Binding-site contacts:
Ligand atom C1 contacts residue LYS170 of chain 1.E at 4.1 Å.
Ligand atom C4 contacts residue LYS175 of chain 1.E at 3.8 Å.
Ligand atom C1 contacts residue ARG169 of chain 1.E at 3.8 Å.
Ligand atom C2 contacts residue ARG169 of chain 1.E at 3.8 Å.
Ligand atom OH contacts residue HIS173 of chain 1.E at 4.0 Å.
Ligand atom C3 contacts residue HIS173 of chain 1.E at 3.3 Å.
Ligand atom C3 contacts residue LYS175 of chain 1.E at 3.8 Å.
Ligand atom C3 contacts residue ARG169 of chain 1.E at 4.0 Å.
Ligand atom OH contacts residue ARG169 of chain 1.E at 4.2 Å.
Ligand atom C1 contacts residue LYS175 of chain 1.E at 4.1 Å.
Ligand atom C2 contacts residue LYS175 of chain 1.E at 4.0 Å.
Ligand atom OH contacts residue GLU44 of chain 1.E at 4.2 Å.
Ligand atom C4 contacts residue HIS173 of chain 1.E at 3.8 Å.

A small-molecule ligand and the protein it binds are described below.
Small molecule (SMILES): CCCCO

Sequence of chain 1.E:
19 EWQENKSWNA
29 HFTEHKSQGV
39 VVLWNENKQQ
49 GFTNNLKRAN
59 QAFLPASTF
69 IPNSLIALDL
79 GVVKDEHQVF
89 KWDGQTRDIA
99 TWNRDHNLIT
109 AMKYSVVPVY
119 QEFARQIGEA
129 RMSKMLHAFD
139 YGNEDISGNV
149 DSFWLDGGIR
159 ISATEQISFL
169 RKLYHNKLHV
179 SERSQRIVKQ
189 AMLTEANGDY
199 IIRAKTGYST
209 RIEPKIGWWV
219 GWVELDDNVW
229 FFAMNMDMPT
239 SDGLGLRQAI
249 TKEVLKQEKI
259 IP